Sequence of chain 7.I:
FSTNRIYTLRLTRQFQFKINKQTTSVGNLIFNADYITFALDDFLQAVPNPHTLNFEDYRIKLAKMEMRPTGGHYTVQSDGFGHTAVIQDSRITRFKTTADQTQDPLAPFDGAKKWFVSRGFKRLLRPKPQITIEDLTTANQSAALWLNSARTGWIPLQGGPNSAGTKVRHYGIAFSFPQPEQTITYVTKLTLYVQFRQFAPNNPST

Binding-site contacts:
Ligand atom C8 contacts residue LEU175 of chain 7.I at 3.9 Å (hydrophobic).
Ligand atom O6 contacts residue LYS173 of chain 7.I at 2.9 Å (salt-bridge).
Ligand atom O5' contacts residue TYR244 of chain 7.I at 3.9 Å.
Ligand atom O2 contacts residue THR59 of chain 7.I at 3.4 Å (h-bond).
Ligand atom O3' contacts residue ARG61 of chain 7.I at 4.0 Å.
Ligand atom N7 contacts residue TYR244 of chain 7.I at 3.9 Å.
Ligand atom OP2 contacts residue ARG61 of chain 7.I at 2.8 Å (salt-bridge).
Ligand atom N4 contacts residue LYS173 of chain 7.I at 3.7 Å.
Ligand atom C5 contacts residue LEU175 of chain 7.I at 3.9 Å (hydrophobic).
Ligand atom P contacts residue LYS165 of chain 7.E at 3.9 Å.
Ligand atom O4 contacts residue ARG56 of chain 8.G at 3.1 Å (salt-bridge).
Ligand atom C4 contacts residue LEU175 of chain 7.I at 3.8 Å (hydrophobic).
Ligand atom N3 contacts residue THR59 of chain 7.I at 3.4 Å (h-bond).
Ligand atom C2 contacts residue THR59 of chain 7.I at 3.5 Å.
Ligand atom P contacts residue ARG61 of chain 7.I at 3.7 Å.
Ligand atom OP2 contacts residue TYR244 of chain 7.I at 3.1 Å (h-bond).
Ligand atom N7 contacts residue LEU175 of chain 7.I at 4.0 Å.
Ligand atom C8 contacts residue LYS115 of chain 7.I at 4.0 Å.
Ligand atom O3' contacts residue LYS112 of chain 7.I at 3.2 Å.
Ligand atom C2' contacts residue TYR244 of chain 7.I at 3.7 Å (hydrophobic).
Ligand atom C2 contacts residue GLN246 of chain 7.I at 3.8 Å.
Ligand atom OP1 contacts residue PHE52 of chain 8.G at 3.0 Å (h-bond).
Ligand atom OP1 contacts residue ALA163 of chain 7.E at 3.9 Å.
Ligand atom O6 contacts residue LYS115 of chain 7.I at 3.4 Å (salt-bridge).
Ligand atom C5 contacts residue LYS115 of chain 7.I at 3.7 Å.
Ligand atom C5 contacts residue LYS173 of chain 7.I at 3.8 Å.
Ligand atom O6 contacts residue LEU175 of chain 7.I at 3.9 Å.
Ligand atom O2 contacts residue GLN246 of chain 7.I at 2.6 Å (h-bond).
Ligand atom C5' contacts residue LEU113 of chain 7.I at 4.0 Å (hydrophobic).
Ligand atom N7 contacts residue LYS115 of chain 7.I at 2.9 Å (salt-bridge).
Ligand atom N9 contacts residue LEU175 of chain 7.I at 3.8 Å.
Ligand atom C6 contacts residue LEU175 of chain 7.I at 3.7 Å (hydrophobic).
Ligand atom OP2 contacts residue LYS115 of chain 7.I at 3.9 Å.
Ligand atom C8 contacts residue TYR244 of chain 7.I at 3.2 Å (hydrophobic).
Ligand atom C6 contacts residue LYS115 of chain 7.I at 3.9 Å.
Ligand atom OP1 contacts residue LYS165 of chain 7.E at 2.8 Å (salt-bridge).
Ligand atom C7 contacts residue PHE52 of chain 8.G at 3.9 Å (hydrophobic).
Ligand atom OP1 contacts residue LYS164 of chain 7.E at 3.4 Å.
Ligand atom C6 contacts residue LYS173 of chain 7.I at 3.9 Å.
Ligand atom OP2 contacts residue LYS165 of chain 7.E at 3.1 Å (salt-bridge).

The protein below binds the small molecule below.
Small molecule (SMILES): Cc1cn([C@H]2C[C@H](O)[C@@H](CO[P](=O)(O)O[C@H]3C[C@H](n4cnc5c(=O)[nH]c(N)nc54)O[C@@H]3CO[P](=O)(O)O[C@H]3C[C@H](n4ccc(N)nc4=O)O[C@@H]3COP(=O)=O)O2)c(=O)[nH]c1=O

Sequence of chain 8.G:
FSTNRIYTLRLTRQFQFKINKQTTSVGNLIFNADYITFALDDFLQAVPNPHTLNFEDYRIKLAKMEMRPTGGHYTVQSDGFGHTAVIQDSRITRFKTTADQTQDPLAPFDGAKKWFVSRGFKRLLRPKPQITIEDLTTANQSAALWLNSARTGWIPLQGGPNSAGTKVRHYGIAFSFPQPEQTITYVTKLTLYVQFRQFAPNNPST

Sequence of chain 7.E:
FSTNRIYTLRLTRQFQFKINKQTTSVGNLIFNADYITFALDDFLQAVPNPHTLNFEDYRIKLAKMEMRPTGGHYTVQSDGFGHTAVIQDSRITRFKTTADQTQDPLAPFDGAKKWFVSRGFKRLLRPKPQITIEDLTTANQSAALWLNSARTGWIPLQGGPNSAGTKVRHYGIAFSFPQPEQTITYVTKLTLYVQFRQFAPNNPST